Sequence of chain 1.C:
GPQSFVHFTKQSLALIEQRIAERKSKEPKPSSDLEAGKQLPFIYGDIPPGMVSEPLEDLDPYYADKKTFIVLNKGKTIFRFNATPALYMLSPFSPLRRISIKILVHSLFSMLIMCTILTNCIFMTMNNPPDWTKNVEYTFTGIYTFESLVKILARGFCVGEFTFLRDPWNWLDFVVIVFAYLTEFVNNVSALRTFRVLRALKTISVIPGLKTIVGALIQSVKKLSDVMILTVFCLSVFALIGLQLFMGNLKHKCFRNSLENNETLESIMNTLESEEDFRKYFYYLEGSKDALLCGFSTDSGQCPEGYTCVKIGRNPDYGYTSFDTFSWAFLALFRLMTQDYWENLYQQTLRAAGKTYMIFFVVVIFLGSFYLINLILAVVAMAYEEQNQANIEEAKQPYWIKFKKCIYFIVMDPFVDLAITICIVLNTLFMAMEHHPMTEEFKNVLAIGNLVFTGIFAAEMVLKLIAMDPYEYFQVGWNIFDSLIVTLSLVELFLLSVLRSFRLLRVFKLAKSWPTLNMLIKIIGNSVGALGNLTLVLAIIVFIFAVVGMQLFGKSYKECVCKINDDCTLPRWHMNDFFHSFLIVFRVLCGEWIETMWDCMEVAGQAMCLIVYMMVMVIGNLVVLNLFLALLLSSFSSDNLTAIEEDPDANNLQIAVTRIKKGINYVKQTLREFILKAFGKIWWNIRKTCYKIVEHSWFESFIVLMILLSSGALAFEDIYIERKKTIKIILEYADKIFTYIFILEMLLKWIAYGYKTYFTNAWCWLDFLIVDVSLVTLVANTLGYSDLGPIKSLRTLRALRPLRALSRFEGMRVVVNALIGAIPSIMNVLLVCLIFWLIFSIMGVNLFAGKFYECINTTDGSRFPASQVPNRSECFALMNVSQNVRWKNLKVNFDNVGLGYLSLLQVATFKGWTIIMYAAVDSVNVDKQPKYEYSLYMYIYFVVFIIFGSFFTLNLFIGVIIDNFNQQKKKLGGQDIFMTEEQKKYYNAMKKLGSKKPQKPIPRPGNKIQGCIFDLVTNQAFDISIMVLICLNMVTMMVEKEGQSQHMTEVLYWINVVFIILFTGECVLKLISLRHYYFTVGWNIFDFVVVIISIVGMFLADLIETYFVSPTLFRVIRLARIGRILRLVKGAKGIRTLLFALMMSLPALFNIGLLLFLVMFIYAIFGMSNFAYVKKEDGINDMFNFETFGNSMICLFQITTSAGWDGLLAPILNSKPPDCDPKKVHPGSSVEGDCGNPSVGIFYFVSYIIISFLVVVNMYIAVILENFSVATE

The protein below binds the small molecule below.
Small molecule (SMILES): CC(=O)N[C@@H]1[C@@H](O)[C@H](O)[C@@H](CO)O[C@H]1O

Binding-site contacts:
Ligand atom O5 contacts residue ASN283 of chain 1.C at 2.4 Å (h-bond).
Ligand atom N2 contacts residue ASN283 of chain 1.C at 2.9 Å (h-bond).
Ligand atom C1 contacts residue ASN283 of chain 1.C at 1.4 Å.
Ligand atom C3 contacts residue ASN283 of chain 1.C at 3.8 Å.
Ligand atom C4 contacts residue ASN283 of chain 1.C at 4.3 Å.
Ligand atom O7 contacts residue ASN283 of chain 1.C at 3.4 Å (h-bond).
Ligand atom C2 contacts residue ASN283 of chain 1.C at 2.5 Å.
Ligand atom C5 contacts residue ASN283 of chain 1.C at 3.7 Å.
Ligand atom C7 contacts residue ASN283 of chain 1.C at 3.1 Å.
Ligand atom C8 contacts residue ASN283 of chain 1.C at 4.0 Å.